This small molecule binds to this protein.
Small molecule (SMILES): O=C1N=c2cc([N+](=O)[O-])c([N+](=O)[O-])cc2=NC1=O

Binding-site contacts:
Ligand atom C2 contacts residue ARG96 of chain 1.A at 3.9 Å.
Ligand atom N2 contacts residue THR91 of chain 1.A at 3.3 Å.
Ligand atom N3 contacts residue GLU193 of chain 1.A at 3.1 Å (salt-bridge).
Ligand atom O4 contacts residue TYR16 of chain 1.A at 3.1 Å.
Ligand atom C5 contacts residue GLU193 of chain 1.A at 3.4 Å.
Ligand atom C8 contacts residue TYR61 of chain 1.A at 3.7 Å (hydrophobic).
Ligand atom C6 contacts residue TYR61 of chain 1.A at 3.6 Å (hydrophobic).
Ligand atom O5 contacts residue THR174 of chain 1.A at 3.6 Å (h-bond).
Ligand atom C3 contacts residue GLU193 of chain 1.A at 3.8 Å.
Ligand atom C6 contacts residue PRO89 of chain 1.A at 3.3 Å (hydrophobic).
Ligand atom O6 contacts residue MET196 of chain 1.A at 3.1 Å.
Ligand atom O4 contacts residue TYR220 of chain 1.A at 3.4 Å (h-bond).
Ligand atom O3 contacts residue GLU193 of chain 1.A at 2.7 Å (salt-bridge).
Ligand atom C4 contacts residue TYR61 of chain 1.A at 3.6 Å (hydrophobic).
Ligand atom C2 contacts residue TYR61 of chain 1.A at 3.6 Å (hydrophobic).
Ligand atom N1 contacts residue TYR61 of chain 1.A at 3.6 Å.
Ligand atom C8 contacts residue TYR220 of chain 1.A at 3.5 Å (hydrophobic).
Ligand atom C5 contacts residue TYR61 of chain 1.A at 3.9 Å (hydrophobic).
Ligand atom N4 contacts residue TYR220 of chain 1.A at 3.3 Å (h-bond).
Ligand atom O1 contacts residue ARG96 of chain 1.A at 3.0 Å (salt-bridge).
Ligand atom O3 contacts residue THR174 of chain 1.A at 2.9 Å (h-bond).
Ligand atom O6 contacts residue GLU193 of chain 1.A at 3.9 Å.
Ligand atom C6 contacts residue TYR220 of chain 1.A at 3.4 Å (hydrophobic).
Ligand atom C3 contacts residue TYR61 of chain 1.A at 3.5 Å (hydrophobic).
Ligand atom N2 contacts residue PRO89 of chain 1.A at 2.7 Å (h-bond).
Ligand atom N2 contacts residue TYR61 of chain 1.A at 3.7 Å.
Ligand atom C2 contacts residue PRO89 of chain 1.A at 3.8 Å (hydrophobic).
Ligand atom O2 contacts residue LEU90 of chain 1.A at 3.4 Å.
Ligand atom O2 contacts residue ARG96 of chain 1.A at 2.6 Å (salt-bridge).
Ligand atom C1 contacts residue TYR61 of chain 1.A at 3.6 Å (hydrophobic).
Ligand atom C7 contacts residue GLU193 of chain 1.A at 3.4 Å.
Ligand atom O4 contacts residue PRO89 of chain 1.A at 3.5 Å.
Ligand atom N3 contacts residue THR174 of chain 1.A at 3.5 Å (h-bond).
Ligand atom C2 contacts residue THR91 of chain 1.A at 3.4 Å.
Ligand atom O2 contacts residue TYR61 of chain 1.A at 3.8 Å.
Ligand atom O6 contacts residue THR195 of chain 1.A at 3.9 Å.
Ligand atom O6 contacts residue TYR220 of chain 1.A at 3.5 Å (h-bond).
Ligand atom O5 contacts residue MET196 of chain 1.A at 3.3 Å.
Ligand atom C4 contacts residue PRO89 of chain 1.A at 3.4 Å (hydrophobic).
Ligand atom O2 contacts residue THR91 of chain 1.A at 2.9 Å (h-bond).

Sequence of chain 1.A:
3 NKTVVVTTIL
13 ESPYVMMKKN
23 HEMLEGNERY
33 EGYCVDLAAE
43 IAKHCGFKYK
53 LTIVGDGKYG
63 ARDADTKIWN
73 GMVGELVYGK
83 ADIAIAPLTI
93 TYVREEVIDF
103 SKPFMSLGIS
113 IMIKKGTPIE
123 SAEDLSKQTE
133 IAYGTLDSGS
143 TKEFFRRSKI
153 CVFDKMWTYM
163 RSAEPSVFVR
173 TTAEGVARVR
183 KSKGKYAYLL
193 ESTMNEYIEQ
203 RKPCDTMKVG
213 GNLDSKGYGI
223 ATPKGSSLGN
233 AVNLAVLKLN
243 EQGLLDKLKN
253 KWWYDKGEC